A small-molecule ligand and the protein it binds are described below.
Small molecule (SMILES): CC(=O)N[C@H]1[C@H](O[C@H]2[C@H](O)[C@@H](NC(C)=O)CO[C@@H]2CO)O[C@H](CO)[C@@H](O[C@@H]2O[C@H](CO)[C@@H](O)[C@H](O[C@H]3O[C@H](CO)[C@@H](O)[C@H](O)[C@@H]3O)[C@@H]2O)[C@@H]1O

Sequence of chain 1.C:
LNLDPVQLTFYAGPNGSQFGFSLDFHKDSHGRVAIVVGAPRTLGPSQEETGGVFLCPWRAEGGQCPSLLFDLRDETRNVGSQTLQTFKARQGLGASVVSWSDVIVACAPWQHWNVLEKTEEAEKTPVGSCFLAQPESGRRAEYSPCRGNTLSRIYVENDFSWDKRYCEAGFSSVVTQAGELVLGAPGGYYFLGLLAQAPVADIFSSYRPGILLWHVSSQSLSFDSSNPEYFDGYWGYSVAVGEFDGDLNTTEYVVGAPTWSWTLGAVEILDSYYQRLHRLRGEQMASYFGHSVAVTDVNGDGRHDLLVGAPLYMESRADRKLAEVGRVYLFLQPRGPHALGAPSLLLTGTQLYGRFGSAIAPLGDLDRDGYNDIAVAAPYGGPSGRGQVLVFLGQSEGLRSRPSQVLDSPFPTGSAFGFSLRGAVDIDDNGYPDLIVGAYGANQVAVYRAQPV

Binding-site contacts:
Ligand atom C1 contacts residue ASN316 of chain 1.D at 4.1 Å.
Ligand atom O7 contacts residue MET285 of chain 1.C at 3.7 Å.
Ligand atom C6 contacts residue ARG281 of chain 1.C at 3.7 Å.
Ligand atom O2 contacts residue SO41 of chain 1.KA at 3.8 Å.
Ligand atom O6 contacts residue ARG281 of chain 1.C at 3.3 Å (salt-bridge).
Ligand atom C8 contacts residue LEU317 of chain 1.D at 4.0 Å (hydrophobic).
Ligand atom C8 contacts residue ASN316 of chain 1.D at 4.0 Å.
Ligand atom C4 contacts residue SO41 of chain 1.KA at 3.5 Å.
Ligand atom O7 contacts residue ASN320 of chain 1.D at 3.0 Å (h-bond).
Ligand atom O7 contacts residue TRP262 of chain 1.C at 4.3 Å.
Ligand atom N2 contacts residue ASN320 of chain 1.D at 2.7 Å (h-bond).
Ligand atom C6 contacts residue ARG281 of chain 1.C at 3.4 Å.
Ligand atom C6 contacts residue SO41 of chain 1.KA at 3.7 Å.
Ligand atom O4 contacts residue SO41 of chain 1.KA at 4.1 Å.
Ligand atom C3 contacts residue ASN320 of chain 1.D at 3.6 Å.
Ligand atom O5 contacts residue ASN320 of chain 1.D at 2.4 Å (h-bond).
Ligand atom C8 contacts residue TRP262 of chain 1.C at 4.2 Å (hydrophobic).
Ligand atom O5 contacts residue SO41 of chain 1.KA at 4.3 Å.
Ligand atom C2 contacts residue ASN320 of chain 1.D at 2.2 Å.
Ligand atom C4 contacts residue ASN320 of chain 1.D at 4.1 Å.
Ligand atom O6 contacts residue ARG281 of chain 1.C at 3.8 Å.
Ligand atom C7 contacts residue ASN316 of chain 1.D at 4.2 Å.
Ligand atom C7 contacts residue LEU317 of chain 1.D at 4.4 Å (hydrophobic).
Ligand atom C1 contacts residue ASN320 of chain 1.D at 1.4 Å.
Ligand atom O3 contacts residue SO41 of chain 1.KA at 4.3 Å.
Ligand atom N2 contacts residue ASN316 of chain 1.D at 3.9 Å.
Ligand atom C7 contacts residue ASN320 of chain 1.D at 3.1 Å.
Ligand atom C8 contacts residue ASN320 of chain 1.D at 4.5 Å.
Ligand atom C3 contacts residue SO41 of chain 1.KA at 4.4 Å.
Ligand atom C5 contacts residue ASN320 of chain 1.D at 3.6 Å.
Ligand atom C5 contacts residue SO41 of chain 1.KA at 4.1 Å.

Sequence of chain 1.D:
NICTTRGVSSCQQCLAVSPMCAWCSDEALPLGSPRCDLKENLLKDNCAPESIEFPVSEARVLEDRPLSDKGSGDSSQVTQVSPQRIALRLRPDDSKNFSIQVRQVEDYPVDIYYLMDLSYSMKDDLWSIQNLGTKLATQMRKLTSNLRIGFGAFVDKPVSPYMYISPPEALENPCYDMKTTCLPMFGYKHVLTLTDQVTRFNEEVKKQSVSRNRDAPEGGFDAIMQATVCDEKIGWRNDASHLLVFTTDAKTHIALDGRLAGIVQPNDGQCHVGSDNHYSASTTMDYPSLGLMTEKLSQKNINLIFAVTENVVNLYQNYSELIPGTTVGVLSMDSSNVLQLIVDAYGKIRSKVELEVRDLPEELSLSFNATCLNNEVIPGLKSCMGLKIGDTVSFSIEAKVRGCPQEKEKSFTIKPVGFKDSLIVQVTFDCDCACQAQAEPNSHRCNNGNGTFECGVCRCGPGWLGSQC